A protein and the small-molecule ligand that binds it are described below.
Small molecule (SMILES): CC[C@H](C)[C@H](NC(=O)[C@H](CO)NC(=O)[C@H](CCCN=C(N)N)NC(=O)[C@@H](NC(=O)[C@@H]1CCCN1C(=O)[C@@H]1CCCN1C(=O)[C@H](C)N)C(C)C)C(=O)N[C@H](C=O)Cc1ccc(O)cc1

Sequence of chain 8.S:
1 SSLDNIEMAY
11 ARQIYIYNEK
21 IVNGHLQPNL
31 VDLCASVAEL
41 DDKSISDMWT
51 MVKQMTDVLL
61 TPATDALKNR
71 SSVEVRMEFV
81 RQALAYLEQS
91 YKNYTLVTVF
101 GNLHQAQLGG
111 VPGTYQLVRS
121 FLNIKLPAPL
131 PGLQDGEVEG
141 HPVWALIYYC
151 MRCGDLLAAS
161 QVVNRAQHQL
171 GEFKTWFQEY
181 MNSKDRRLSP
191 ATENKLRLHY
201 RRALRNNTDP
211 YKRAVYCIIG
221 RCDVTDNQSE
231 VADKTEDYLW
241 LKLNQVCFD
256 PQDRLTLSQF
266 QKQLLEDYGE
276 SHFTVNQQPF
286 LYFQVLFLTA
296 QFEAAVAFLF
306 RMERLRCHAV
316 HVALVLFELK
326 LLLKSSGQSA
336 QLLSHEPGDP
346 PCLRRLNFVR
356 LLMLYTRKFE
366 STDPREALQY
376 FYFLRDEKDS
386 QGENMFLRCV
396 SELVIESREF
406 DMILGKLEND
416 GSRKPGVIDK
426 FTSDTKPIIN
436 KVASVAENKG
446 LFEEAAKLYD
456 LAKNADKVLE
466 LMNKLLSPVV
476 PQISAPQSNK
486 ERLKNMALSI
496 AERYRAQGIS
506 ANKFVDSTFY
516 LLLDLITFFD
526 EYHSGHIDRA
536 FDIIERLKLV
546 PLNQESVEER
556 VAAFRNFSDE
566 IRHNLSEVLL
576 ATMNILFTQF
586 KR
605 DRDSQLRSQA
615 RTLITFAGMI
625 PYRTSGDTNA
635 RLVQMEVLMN

Binding-site contacts:
Ligand atom CG1 contacts residue VAL280 of chain 8.S at 4.0 Å (hydrophobic).
Ligand atom CG contacts residue LYS234 of chain 8.S at 3.3 Å.
Ligand atom CG2 contacts residue PHE278 of chain 8.S at 3.7 Å (hydrophobic).
Ligand atom O contacts residue LEU286 of chain 8.S at 3.2 Å.
Ligand atom CA contacts residue THR235 of chain 8.S at 3.6 Å.
Ligand atom C contacts residue THR235 of chain 8.S at 3.6 Å.
Ligand atom CD1 contacts residue TYR94 of chain 8.S at 3.5 Å (hydrophobic).
Ligand atom C contacts residue THR235 of chain 8.S at 3.6 Å.
Ligand atom N contacts residue TYR273 of chain 8.S at 3.9 Å.
Ligand atom C contacts residue ASN227 of chain 8.S at 3.5 Å.
Ligand atom O contacts residue THR235 of chain 8.S at 3.0 Å (h-bond).
Ligand atom N contacts residue ASN227 of chain 8.S at 3.0 Å (h-bond).
Ligand atom O contacts residue ASN227 of chain 8.S at 3.6 Å.
Ligand atom N contacts residue THR235 of chain 8.S at 3.9 Å.
Ligand atom CB contacts residue ASP233 of chain 8.S at 3.0 Å.
Ligand atom CG contacts residue ASP233 of chain 8.S at 3.0 Å.
Ligand atom CG1 contacts residue TYR94 of chain 8.S at 3.8 Å (hydrophobic).
Ligand atom CG contacts residue HIS277 of chain 8.S at 3.8 Å.
Ligand atom CG2 contacts residue GLU236 of chain 8.S at 3.3 Å.
Ligand atom O contacts residue HIS277 of chain 8.S at 3.4 Å.
Ligand atom O contacts residue TYR94 of chain 8.S at 2.9 Å.
Ligand atom O contacts residue ASN281 of chain 8.S at 2.6 Å (h-bond).
Ligand atom CB contacts residue LEU286 of chain 8.S at 3.9 Å (hydrophobic).
Ligand atom CD contacts residue TYR273 of chain 8.S at 3.3 Å (hydrophobic).
Ligand atom CG2 contacts residue LEU286 of chain 8.S at 3.7 Å (hydrophobic).
Ligand atom O contacts residue LYS234 of chain 8.S at 3.6 Å.
Ligand atom C contacts residue THR235 of chain 8.S at 3.6 Å.
Ligand atom C contacts residue ASN281 of chain 8.S at 3.8 Å.
Ligand atom CD contacts residue HIS277 of chain 8.S at 3.9 Å.
Ligand atom C contacts residue LEU286 of chain 8.S at 3.8 Å (hydrophobic).
Ligand atom CA contacts residue ASN227 of chain 8.S at 3.7 Å.
Ligand atom CD1 contacts residue TYR91 of chain 8.S at 3.9 Å (hydrophobic).
Ligand atom CG contacts residue TYR273 of chain 8.S at 3.6 Å (hydrophobic).
Ligand atom C contacts residue TYR94 of chain 8.S at 4.0 Å (hydrophobic).
Ligand atom CB contacts residue TYR238 of chain 8.S at 3.6 Å (hydrophobic).
Ligand atom CG2 contacts residue HIS277 of chain 8.S at 3.3 Å.
Ligand atom CG2 contacts residue ASN281 of chain 8.S at 3.6 Å.
Ligand atom CB contacts residue HIS277 of chain 8.S at 3.7 Å.
Ligand atom N contacts residue THR235 of chain 8.S at 3.5 Å (h-bond).
Ligand atom O contacts residue THR235 of chain 8.S at 3.1 Å (h-bond).